Binding-site contacts:
Ligand atom O5 contacts residue HIS1101 of chain 1.A at 3.0 Å (h-bond).
Ligand atom C1 contacts residue ASN1098 of chain 1.A at 1.4 Å.
Ligand atom C2 contacts residue ASN1098 of chain 1.A at 2.5 Å.
Ligand atom C7 contacts residue ASN1098 of chain 1.A at 4.0 Å.
Ligand atom C1 contacts residue HIS1101 of chain 1.A at 3.3 Å.
Ligand atom C6 contacts residue THR1100 of chain 1.A at 3.6 Å.
Ligand atom N2 contacts residue ASN1098 of chain 1.A at 2.9 Å (h-bond).
Ligand atom C6 contacts residue PHE1103 of chain 1.A at 3.7 Å (hydrophobic).
Ligand atom O5 contacts residue ASN1098 of chain 1.A at 2.4 Å (h-bond).
Ligand atom O4 contacts residue HIS1101 of chain 1.A at 3.8 Å.
Ligand atom C6 contacts residue HIS1101 of chain 1.A at 3.5 Å.
Ligand atom C4 contacts residue HIS1101 of chain 1.A at 3.6 Å.
Ligand atom C2 contacts residue PHE1103 of chain 1.A at 4.5 Å (hydrophobic).
Ligand atom O7 contacts residue PHE1103 of chain 1.A at 3.9 Å.
Ligand atom C5 contacts residue HIS1101 of chain 1.A at 3.4 Å.
Ligand atom C4 contacts residue ASN1098 of chain 1.A at 4.3 Å.
Ligand atom C5 contacts residue ASN1098 of chain 1.A at 3.7 Å.
Ligand atom O6 contacts residue PHE1103 of chain 1.A at 4.3 Å.
Ligand atom O6 contacts residue THR1100 of chain 1.A at 2.7 Å (h-bond).
Ligand atom C3 contacts residue ASN1098 of chain 1.A at 3.8 Å.

Sequence of chain 1.A:
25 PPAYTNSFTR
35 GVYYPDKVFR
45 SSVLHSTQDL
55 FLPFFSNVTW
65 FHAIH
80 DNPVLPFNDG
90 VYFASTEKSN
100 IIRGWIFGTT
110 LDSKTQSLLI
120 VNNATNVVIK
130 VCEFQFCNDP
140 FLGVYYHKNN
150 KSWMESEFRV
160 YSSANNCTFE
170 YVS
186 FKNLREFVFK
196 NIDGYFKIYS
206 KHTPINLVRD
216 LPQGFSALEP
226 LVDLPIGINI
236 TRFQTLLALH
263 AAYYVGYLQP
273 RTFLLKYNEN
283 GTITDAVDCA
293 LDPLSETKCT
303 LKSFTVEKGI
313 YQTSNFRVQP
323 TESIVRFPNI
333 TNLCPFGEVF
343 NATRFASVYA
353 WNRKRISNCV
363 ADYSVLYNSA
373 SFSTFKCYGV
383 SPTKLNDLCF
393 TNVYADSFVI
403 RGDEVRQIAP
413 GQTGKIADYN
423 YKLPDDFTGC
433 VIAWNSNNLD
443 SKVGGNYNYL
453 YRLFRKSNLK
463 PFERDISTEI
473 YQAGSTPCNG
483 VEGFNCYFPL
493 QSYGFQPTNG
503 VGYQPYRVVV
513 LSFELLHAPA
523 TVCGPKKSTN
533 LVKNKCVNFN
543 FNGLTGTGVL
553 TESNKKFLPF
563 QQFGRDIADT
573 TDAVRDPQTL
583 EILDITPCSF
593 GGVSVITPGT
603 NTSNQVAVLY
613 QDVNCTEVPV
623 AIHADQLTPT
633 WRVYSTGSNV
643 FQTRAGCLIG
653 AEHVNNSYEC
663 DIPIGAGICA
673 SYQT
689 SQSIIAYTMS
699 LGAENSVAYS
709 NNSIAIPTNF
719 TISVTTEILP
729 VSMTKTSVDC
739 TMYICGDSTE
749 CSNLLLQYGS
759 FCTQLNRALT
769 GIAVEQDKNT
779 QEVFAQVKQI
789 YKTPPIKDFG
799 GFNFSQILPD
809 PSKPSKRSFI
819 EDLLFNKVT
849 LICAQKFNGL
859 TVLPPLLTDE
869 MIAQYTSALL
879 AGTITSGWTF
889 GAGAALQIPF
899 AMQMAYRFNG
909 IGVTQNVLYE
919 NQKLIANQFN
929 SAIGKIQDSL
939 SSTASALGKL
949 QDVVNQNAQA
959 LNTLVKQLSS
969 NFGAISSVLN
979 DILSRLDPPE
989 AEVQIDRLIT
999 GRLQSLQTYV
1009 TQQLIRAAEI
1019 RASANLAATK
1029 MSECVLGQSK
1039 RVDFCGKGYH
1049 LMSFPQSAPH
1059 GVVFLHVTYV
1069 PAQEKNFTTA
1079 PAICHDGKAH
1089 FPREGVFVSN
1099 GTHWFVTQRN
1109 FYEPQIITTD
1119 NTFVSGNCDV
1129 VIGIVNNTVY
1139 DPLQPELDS

A protein and the small-molecule ligand that binds it are described below.
Small molecule (SMILES): CC(=O)N[C@H]1[C@H](O[C@H]2[C@H](O)[C@@H](NC(C)=O)CO[C@@H]2CO)O[C@H](CO)[C@@H](O)[C@@H]1O